Binding-site contacts:
Ligand atom N3 contacts residue LEU82 of chain 1.A at 4.0 Å.
Ligand atom O1 contacts residue LEU26 of chain 1.A at 4.2 Å.
Ligand atom N2 contacts residue LEU80 of chain 1.A at 3.4 Å (h-bond).
Ligand atom C4 contacts residue TYR24 of chain 1.A at 3.9 Å (hydrophobic).
Ligand atom C5 contacts residue GLU25 of chain 1.A at 3.2 Å.
Ligand atom C9 contacts residue VAL132 of chain 1.A at 3.6 Å (hydrophobic).
Ligand atom N3 contacts residue LEU80 of chain 1.A at 3.7 Å.
Ligand atom N3 contacts residue LEU26 of chain 1.A at 4.2 Å.
Ligand atom N contacts residue PRO131 of chain 1.A at 3.7 Å.
Ligand atom N2 contacts residue GLN81 of chain 1.A at 3.3 Å.
Ligand atom C8 contacts residue PRO131 of chain 1.A at 3.7 Å (hydrophobic).
Ligand atom N contacts residue VAL132 of chain 1.A at 3.7 Å.
Ligand atom C5 contacts residue TYR24 of chain 1.A at 3.4 Å (hydrophobic).
Ligand atom C9 contacts residue LEU26 of chain 1.A at 3.6 Å (hydrophobic).
Ligand atom N1 contacts residue TYR24 of chain 1.A at 3.2 Å (h-bond).
Ligand atom N1 contacts residue GLN81 of chain 1.A at 4.3 Å.
Ligand atom N contacts residue LEU26 of chain 1.A at 3.3 Å (h-bond).
Ligand atom O1 contacts residue PRO131 of chain 1.A at 3.2 Å.
Ligand atom N3 contacts residue TYR24 of chain 1.A at 4.1 Å.
Ligand atom C10 contacts residue LEU69 of chain 1.A at 2.9 Å (hydrophobic).
Ligand atom C10 contacts residue LEU80 of chain 1.A at 3.4 Å (hydrophobic).
Ligand atom C6 contacts residue GLU25 of chain 1.A at 3.7 Å.
Ligand atom C4 contacts residue GLU25 of chain 1.A at 4.0 Å.
Ligand atom N4 contacts residue LEU26 of chain 1.A at 3.6 Å.
Ligand atom C10 contacts residue GLN81 of chain 1.A at 3.4 Å.
Ligand atom N1 contacts residue LEU80 of chain 1.A at 3.8 Å.
Ligand atom N4 contacts residue VAL132 of chain 1.A at 3.2 Å (h-bond).
Ligand atom N3 contacts residue LEU69 of chain 1.A at 4.3 Å.
Ligand atom C8 contacts residue GLU25 of chain 1.A at 3.6 Å.
Ligand atom N3 contacts residue GLN81 of chain 1.A at 3.9 Å.
Ligand atom C9 contacts residue TYR24 of chain 1.A at 4.0 Å (hydrophobic).
Ligand atom N2 contacts residue TYR24 of chain 1.A at 3.4 Å (h-bond).
Ligand atom C9 contacts residue GLU25 of chain 1.A at 4.2 Å.
Ligand atom C8 contacts residue LEU26 of chain 1.A at 4.2 Å (hydrophobic).
Ligand atom N contacts residue GLU25 of chain 1.A at 4.0 Å.
Ligand atom N2 contacts residue LEU82 of chain 1.A at 3.4 Å (h-bond).
Ligand atom C10 contacts residue LEU82 of chain 1.A at 3.6 Å (hydrophobic).
Ligand atom N3 contacts residue VAL132 of chain 1.A at 4.2 Å.
Ligand atom O1 contacts residue GLU25 of chain 1.A at 3.6 Å.
Ligand atom C10 contacts residue LEU26 of chain 1.A at 4.3 Å (hydrophobic).

A small-molecule ligand and the protein it binds are described below.
Small molecule (SMILES): CCOc1cccc(C(=O)Nc2nnn(C)n2)c1

Sequence of chain 1.A:
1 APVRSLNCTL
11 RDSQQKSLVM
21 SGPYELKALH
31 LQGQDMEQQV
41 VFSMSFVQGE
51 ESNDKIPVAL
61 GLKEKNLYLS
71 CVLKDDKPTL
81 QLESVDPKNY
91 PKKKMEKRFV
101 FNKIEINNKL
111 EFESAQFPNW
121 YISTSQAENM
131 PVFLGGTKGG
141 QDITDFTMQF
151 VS